This small molecule binds to this protein.
Small molecule (SMILES): O=c1c(O)c(-c2ccc(O)c(O)c2)oc2ccc(O)cc12

Sequence of chain 1.B:
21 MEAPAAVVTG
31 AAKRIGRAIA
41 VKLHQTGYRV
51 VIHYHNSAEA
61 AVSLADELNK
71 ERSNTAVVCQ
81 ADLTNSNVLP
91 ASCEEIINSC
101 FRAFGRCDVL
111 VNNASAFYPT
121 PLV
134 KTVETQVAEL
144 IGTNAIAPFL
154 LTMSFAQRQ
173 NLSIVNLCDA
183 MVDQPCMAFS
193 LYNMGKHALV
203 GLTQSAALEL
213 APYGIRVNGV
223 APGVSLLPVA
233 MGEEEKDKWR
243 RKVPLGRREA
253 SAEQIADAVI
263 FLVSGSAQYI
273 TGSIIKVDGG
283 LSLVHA

Binding-site contacts:
Ligand atom CAA contacts residue TYR194 of chain 1.B at 3.1 Å (hydrophobic).
Ligand atom CAA contacts residue PHE117 of chain 1.B at 3.6 Å (hydrophobic).
Ligand atom CAL contacts residue LEU229 of chain 1.B at 3.9 Å (hydrophobic).
Ligand atom CAO contacts residue VAL226 of chain 1.B at 3.5 Å (hydrophobic).
Ligand atom OAS contacts residue PRO230 of chain 1.B at 3.3 Å.
Ligand atom CAN contacts residue GLY225 of chain 1.B at 3.7 Å.
Ligand atom OAS contacts residue LEU229 of chain 1.B at 3.5 Å.
Ligand atom CAE contacts residue NAP1 of chain 1.H at 3.6 Å.
Ligand atom CAC contacts residue PHE117 of chain 1.B at 3.6 Å (hydrophobic).
Ligand atom OAQ contacts residue MET183 of chain 1.B at 3.8 Å.
Ligand atom OAU contacts residue NAP1 of chain 1.H at 2.8 Å (h-bond).
Ligand atom OAR contacts residue TRP241 of chain 1.B at 2.7 Å.
Ligand atom OAG contacts residue PHE117 of chain 1.B at 3.7 Å.
Ligand atom CAJ contacts residue NAP1 of chain 1.H at 3.4 Å.
Ligand atom CAC contacts residue NAP1 of chain 1.H at 3.4 Å.
Ligand atom OAQ contacts residue GLY225 of chain 1.B at 3.9 Å.
Ligand atom OAT contacts residue NAP1 of chain 1.H at 3.5 Å (h-bond).
Ligand atom CAB contacts residue NAP1 of chain 1.H at 3.0 Å.
Ligand atom OAU contacts residue SER115 of chain 1.B at 3.4 Å (h-bond).
Ligand atom CAI contacts residue NAP1 of chain 1.H at 3.3 Å.
Ligand atom OAG contacts residue NAP1 of chain 1.H at 3.4 Å.
Ligand atom CAP contacts residue VAL226 of chain 1.B at 3.0 Å (hydrophobic).
Ligand atom OAS contacts residue NAP1 of chain 1.H at 3.5 Å (h-bond).
Ligand atom CAB contacts residue TYR194 of chain 1.B at 3.2 Å (hydrophobic).
Ligand atom CAK contacts residue TRP241 of chain 1.B at 3.7 Å (hydrophobic).
Ligand atom OAR contacts residue VAL226 of chain 1.B at 3.1 Å.
Ligand atom OAS contacts residue LEU228 of chain 1.B at 3.3 Å (h-bond).
Ligand atom CAF contacts residue NAP1 of chain 1.H at 3.5 Å.
Ligand atom CAE contacts residue PHE117 of chain 1.B at 3.8 Å (hydrophobic).
Ligand atom CAH contacts residue NAP1 of chain 1.H at 3.5 Å.
Ligand atom CAP contacts residue TRP241 of chain 1.B at 3.7 Å (hydrophobic).
Ligand atom CAF contacts residue PHE117 of chain 1.B at 3.8 Å (hydrophobic).
Ligand atom CAD contacts residue NAP1 of chain 1.H at 3.4 Å.
Ligand atom CAO contacts residue GLY225 of chain 1.B at 3.9 Å.
Ligand atom CAB contacts residue PHE117 of chain 1.B at 3.6 Å (hydrophobic).
Ligand atom OAU contacts residue PHE117 of chain 1.B at 3.7 Å.
Ligand atom OAT contacts residue ARG34 of chain 1.B at 2.9 Å (salt-bridge).
Ligand atom CAK contacts residue VAL226 of chain 1.B at 3.3 Å (hydrophobic).
Ligand atom OAT contacts residue LEU228 of chain 1.B at 3.2 Å (h-bond).
Ligand atom CAA contacts residue NAP1 of chain 1.H at 3.8 Å.